Sequence of chain 1.B:
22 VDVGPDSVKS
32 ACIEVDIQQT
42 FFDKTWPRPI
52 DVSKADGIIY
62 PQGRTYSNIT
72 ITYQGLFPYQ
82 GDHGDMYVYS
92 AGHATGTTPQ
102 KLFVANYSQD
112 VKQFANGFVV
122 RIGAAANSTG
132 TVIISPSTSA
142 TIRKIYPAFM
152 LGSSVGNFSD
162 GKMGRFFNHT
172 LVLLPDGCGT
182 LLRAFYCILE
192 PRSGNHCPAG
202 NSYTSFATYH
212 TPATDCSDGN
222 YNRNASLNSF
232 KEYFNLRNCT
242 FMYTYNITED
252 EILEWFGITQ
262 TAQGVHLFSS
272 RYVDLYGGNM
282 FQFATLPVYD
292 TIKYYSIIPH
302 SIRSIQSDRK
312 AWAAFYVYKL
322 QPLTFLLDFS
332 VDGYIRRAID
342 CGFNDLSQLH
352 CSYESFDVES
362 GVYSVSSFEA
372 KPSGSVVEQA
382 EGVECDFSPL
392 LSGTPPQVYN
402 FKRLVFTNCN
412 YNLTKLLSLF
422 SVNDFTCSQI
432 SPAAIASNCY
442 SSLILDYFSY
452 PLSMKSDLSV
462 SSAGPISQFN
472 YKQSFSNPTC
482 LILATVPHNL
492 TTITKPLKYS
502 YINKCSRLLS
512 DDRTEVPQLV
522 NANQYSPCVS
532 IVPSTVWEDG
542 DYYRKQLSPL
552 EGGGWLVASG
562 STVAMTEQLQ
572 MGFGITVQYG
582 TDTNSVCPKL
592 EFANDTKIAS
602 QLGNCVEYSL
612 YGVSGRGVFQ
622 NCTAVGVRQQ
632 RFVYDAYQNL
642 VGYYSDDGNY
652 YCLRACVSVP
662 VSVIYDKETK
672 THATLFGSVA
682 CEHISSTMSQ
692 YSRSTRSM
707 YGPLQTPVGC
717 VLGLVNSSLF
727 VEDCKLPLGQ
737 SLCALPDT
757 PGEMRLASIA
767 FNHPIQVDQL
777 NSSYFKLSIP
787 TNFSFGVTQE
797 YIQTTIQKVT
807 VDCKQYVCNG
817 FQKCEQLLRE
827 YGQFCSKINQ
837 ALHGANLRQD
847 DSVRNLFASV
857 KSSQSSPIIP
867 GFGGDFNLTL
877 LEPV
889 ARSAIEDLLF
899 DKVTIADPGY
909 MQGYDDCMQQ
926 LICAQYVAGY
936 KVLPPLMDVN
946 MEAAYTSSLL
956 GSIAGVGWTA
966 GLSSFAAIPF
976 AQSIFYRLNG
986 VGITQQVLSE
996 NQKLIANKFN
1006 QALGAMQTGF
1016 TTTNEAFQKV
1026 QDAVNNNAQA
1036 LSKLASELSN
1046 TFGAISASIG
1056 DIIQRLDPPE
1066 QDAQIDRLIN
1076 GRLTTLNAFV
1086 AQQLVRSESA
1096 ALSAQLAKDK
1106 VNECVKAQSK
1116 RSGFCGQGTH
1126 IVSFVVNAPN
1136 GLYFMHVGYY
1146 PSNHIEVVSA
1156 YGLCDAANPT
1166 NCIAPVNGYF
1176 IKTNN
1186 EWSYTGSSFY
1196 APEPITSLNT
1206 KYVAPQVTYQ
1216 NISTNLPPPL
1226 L

Binding-site contacts:
Ligand atom C7 contacts residue ASN777 of chain 1.B at 3.1 Å.
Ligand atom C8 contacts residue LEU776 of chain 1.B at 4.0 Å (hydrophobic).
Ligand atom C5 contacts residue ASN777 of chain 1.B at 3.6 Å.
Ligand atom C2 contacts residue ASN777 of chain 1.B at 2.5 Å.
Ligand atom C1 contacts residue ASN777 of chain 1.B at 1.4 Å.
Ligand atom O5 contacts residue ASN777 of chain 1.B at 2.3 Å (h-bond).
Ligand atom O7 contacts residue ASN777 of chain 1.B at 3.3 Å (h-bond).
Ligand atom C8 contacts residue ASN777 of chain 1.B at 3.5 Å.
Ligand atom C3 contacts residue ASN777 of chain 1.B at 3.8 Å.
Ligand atom N2 contacts residue ASN777 of chain 1.B at 2.8 Å (h-bond).
Ligand atom C4 contacts residue ASN777 of chain 1.B at 4.2 Å.
Ligand atom O7 contacts residue SER778 of chain 1.B at 3.8 Å.

This protein binds this small molecule.
Small molecule (SMILES): CC(=O)N[C@@H]1[C@@H](O)[C@H](O)[C@@H](CO)O[C@H]1O